The protein below binds the small molecule below.
Small molecule (SMILES): OC[C@@H](O)C(O)[C@@H](O)CO

Sequence of chain 4.A:
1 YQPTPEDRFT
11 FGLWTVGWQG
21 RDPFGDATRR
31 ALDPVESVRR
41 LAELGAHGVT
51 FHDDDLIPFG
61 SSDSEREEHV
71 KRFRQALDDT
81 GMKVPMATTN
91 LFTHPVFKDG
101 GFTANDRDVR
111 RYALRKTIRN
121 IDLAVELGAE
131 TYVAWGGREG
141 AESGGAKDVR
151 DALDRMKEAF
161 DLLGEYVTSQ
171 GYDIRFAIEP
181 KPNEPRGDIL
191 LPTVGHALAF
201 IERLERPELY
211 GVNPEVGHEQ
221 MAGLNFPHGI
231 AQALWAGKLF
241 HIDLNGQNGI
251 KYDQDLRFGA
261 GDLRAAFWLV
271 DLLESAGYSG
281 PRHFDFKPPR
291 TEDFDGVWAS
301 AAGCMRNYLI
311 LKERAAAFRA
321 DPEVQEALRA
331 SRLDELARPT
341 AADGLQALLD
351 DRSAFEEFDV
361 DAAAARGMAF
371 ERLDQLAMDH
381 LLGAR

Sequence of chain 2.A:
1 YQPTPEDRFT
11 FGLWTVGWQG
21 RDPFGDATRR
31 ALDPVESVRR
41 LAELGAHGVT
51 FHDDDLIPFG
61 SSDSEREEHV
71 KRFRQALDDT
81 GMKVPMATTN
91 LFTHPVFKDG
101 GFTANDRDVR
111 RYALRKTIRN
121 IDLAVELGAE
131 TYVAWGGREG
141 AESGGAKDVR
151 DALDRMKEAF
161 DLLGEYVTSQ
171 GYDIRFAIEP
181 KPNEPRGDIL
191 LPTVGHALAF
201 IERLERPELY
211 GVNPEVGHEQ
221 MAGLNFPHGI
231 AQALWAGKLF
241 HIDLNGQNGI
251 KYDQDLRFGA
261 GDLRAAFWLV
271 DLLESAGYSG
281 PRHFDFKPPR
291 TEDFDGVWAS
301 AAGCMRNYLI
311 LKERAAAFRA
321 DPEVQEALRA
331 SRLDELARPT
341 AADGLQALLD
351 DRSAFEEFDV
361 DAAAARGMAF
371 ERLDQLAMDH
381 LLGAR

Binding-site contacts:
Ligand atom C4 contacts residue GLU179 of chain 4.A at 3.1 Å.
Ligand atom C4 contacts residue ASP285 of chain 4.A at 3.9 Å.
Ligand atom O3 contacts residue TRP14 of chain 4.A at 3.5 Å (h-bond).
Ligand atom C3 contacts residue ASP285 of chain 4.A at 3.6 Å.
Ligand atom O2 contacts residue ASP285 of chain 4.A at 2.6 Å (salt-bridge).
Ligand atom O5 contacts residue PHE92 of chain 4.A at 3.8 Å.
Ligand atom O4 contacts residue ASP243 of chain 4.A at 3.1 Å (salt-bridge).
Ligand atom O2 contacts residue HIS218 of chain 4.A at 3.3 Å.
Ligand atom O4 contacts residue MG1 of chain 4.C at 2.3 Å.
Ligand atom C2 contacts residue ASP285 of chain 4.A at 3.6 Å.
Ligand atom C4 contacts residue MG1 of chain 4.C at 3.3 Å.
Ligand atom O5 contacts residue HIS52 of chain 4.A at 2.7 Å (h-bond).
Ligand atom C5 contacts residue GLU179 of chain 4.A at 3.7 Å.
Ligand atom C2 contacts residue HIS218 of chain 4.A at 3.9 Å.
Ligand atom C2 contacts residue TRP135 of chain 4.A at 3.7 Å (hydrophobic).
Ligand atom O1 contacts residue HIS218 of chain 4.A at 3.2 Å (h-bond).
Ligand atom C1 contacts residue TRP135 of chain 4.A at 3.6 Å (hydrophobic).
Ligand atom C2 contacts residue GLU179 of chain 4.A at 3.5 Å.
Ligand atom O1 contacts residue MG1 of chain 4.B at 3.5 Å.
Ligand atom O1 contacts residue PHE24 of chain 2.A at 4.0 Å.
Ligand atom C5 contacts residue HIS52 of chain 4.A at 3.4 Å.
Ligand atom O2 contacts residue GLU179 of chain 4.A at 2.9 Å (salt-bridge).
Ligand atom O5 contacts residue TRP135 of chain 4.A at 3.6 Å.
Ligand atom O3 contacts residue MG1 of chain 4.C at 3.6 Å.
Ligand atom O3 contacts residue ASP285 of chain 4.A at 2.8 Å (salt-bridge).
Ligand atom O1 contacts residue ASP253 of chain 4.A at 3.2 Å (salt-bridge).
Ligand atom C2 contacts residue MG1 of chain 4.C at 3.3 Å.
Ligand atom O1 contacts residue TRP135 of chain 4.A at 3.5 Å.
Ligand atom C5 contacts residue TRP135 of chain 4.A at 3.9 Å (hydrophobic).
Ligand atom C3 contacts residue GLU179 of chain 4.A at 4.2 Å.
Ligand atom O2 contacts residue GLU215 of chain 4.A at 2.9 Å (salt-bridge).
Ligand atom O1 contacts residue LYS181 of chain 4.A at 2.9 Å (salt-bridge).
Ligand atom O4 contacts residue GLU179 of chain 4.A at 2.6 Å (salt-bridge).
Ligand atom O2 contacts residue MG1 of chain 4.C at 2.1 Å.
Ligand atom C1 contacts residue LYS181 of chain 4.A at 4.1 Å.
Ligand atom C3 contacts residue MG1 of chain 4.C at 3.5 Å.
Ligand atom C3 contacts residue TRP135 of chain 4.A at 3.7 Å (hydrophobic).
Ligand atom O2 contacts residue MG1 of chain 4.B at 3.9 Å.
Ligand atom C4 contacts residue TRP135 of chain 4.A at 3.8 Å (hydrophobic).
Ligand atom O4 contacts residue ASP285 of chain 4.A at 3.1 Å (salt-bridge).